This small molecule binds to this protein.
Small molecule (SMILES): CC(=O)N[C@@H]1[C@@H](O)[C@H](O)[C@@H](CO)O[C@H]1O

Binding-site contacts:
Ligand atom C1 contacts residue THR145 of chain 50.F at 3.4 Å.
Ligand atom N2 contacts residue LEU147 of chain 50.F at 3.6 Å.
Ligand atom C2 contacts residue ASN103 of chain 50.F at 3.2 Å.
Ligand atom C3 contacts residue ASN103 of chain 50.F at 4.5 Å.
Ligand atom N2 contacts residue THR145 of chain 50.F at 4.0 Å.
Ligand atom C8 contacts residue LEU147 of chain 50.F at 3.4 Å (hydrophobic).
Ligand atom C2 contacts residue LEU147 of chain 50.F at 4.3 Å (hydrophobic).
Ligand atom C8 contacts residue VAL146 of chain 50.F at 4.5 Å (hydrophobic).
Ligand atom C5 contacts residue THR145 of chain 50.F at 4.0 Å.
Ligand atom C1 contacts residue ASN103 of chain 50.F at 1.7 Å.
Ligand atom C5 contacts residue ASN103 of chain 50.F at 4.0 Å.
Ligand atom C3 contacts residue THR145 of chain 50.F at 4.1 Å.
Ligand atom C7 contacts residue LEU147 of chain 50.F at 3.1 Å (hydrophobic).
Ligand atom C2 contacts residue THR145 of chain 50.F at 4.1 Å.
Ligand atom O7 contacts residue LEU147 of chain 50.F at 3.0 Å.
Ligand atom O5 contacts residue ASN103 of chain 50.F at 2.6 Å (h-bond).
Ligand atom O5 contacts residue THR145 of chain 50.F at 4.0 Å.
Ligand atom N2 contacts residue ASN103 of chain 50.F at 3.8 Å.

Sequence of chain 50.F:
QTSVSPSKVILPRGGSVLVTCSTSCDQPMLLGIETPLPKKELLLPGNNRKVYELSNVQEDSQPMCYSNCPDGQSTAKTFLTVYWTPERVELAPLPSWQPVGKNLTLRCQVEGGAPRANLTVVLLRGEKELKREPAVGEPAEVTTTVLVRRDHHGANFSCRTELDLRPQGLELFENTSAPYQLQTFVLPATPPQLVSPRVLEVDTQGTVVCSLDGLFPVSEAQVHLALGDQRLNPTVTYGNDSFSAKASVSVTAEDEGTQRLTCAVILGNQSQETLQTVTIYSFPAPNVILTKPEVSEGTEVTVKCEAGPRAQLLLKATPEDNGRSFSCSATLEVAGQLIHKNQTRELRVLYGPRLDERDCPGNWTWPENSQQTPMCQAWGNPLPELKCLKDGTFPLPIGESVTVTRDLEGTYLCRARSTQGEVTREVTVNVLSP